A protein and the small-molecule ligand that binds it are described below.
Small molecule (SMILES): CC(=O)N[C@H]1[C@H](O[C@H]2[C@H](O)[C@@H](NC(C)=O)CO[C@@H]2CO)O[C@H](CO)[C@@H](O)[C@@H]1O

Binding-site contacts:
Ligand atom C2 contacts residue ASN154 of chain 40.C at 3.5 Å.
Ligand atom C2 contacts residue THR156 of chain 40.C at 4.2 Å.
Ligand atom C6 contacts residue MET151 of chain 40.C at 4.5 Å (hydrophobic).
Ligand atom C7 contacts residue THR156 of chain 40.C at 3.9 Å.
Ligand atom C7 contacts residue ASN154 of chain 40.C at 3.3 Å.
Ligand atom C8 contacts residue ASN154 of chain 40.C at 3.6 Å.
Ligand atom C1 contacts residue THR156 of chain 40.C at 3.6 Å.
Ligand atom O7 contacts residue ASN154 of chain 40.C at 2.6 Å (h-bond).
Ligand atom O6 contacts residue MET151 of chain 40.C at 3.4 Å.
Ligand atom C8 contacts residue THR156 of chain 40.C at 4.0 Å.
Ligand atom C1 contacts residue ASN154 of chain 40.C at 3.4 Å.
Ligand atom N2 contacts residue THR156 of chain 40.C at 3.6 Å (h-bond).
Ligand atom O5 contacts residue ASN154 of chain 40.C at 4.0 Å.
Ligand atom N2 contacts residue ASN154 of chain 40.C at 3.8 Å.

Sequence of chain 40.C:
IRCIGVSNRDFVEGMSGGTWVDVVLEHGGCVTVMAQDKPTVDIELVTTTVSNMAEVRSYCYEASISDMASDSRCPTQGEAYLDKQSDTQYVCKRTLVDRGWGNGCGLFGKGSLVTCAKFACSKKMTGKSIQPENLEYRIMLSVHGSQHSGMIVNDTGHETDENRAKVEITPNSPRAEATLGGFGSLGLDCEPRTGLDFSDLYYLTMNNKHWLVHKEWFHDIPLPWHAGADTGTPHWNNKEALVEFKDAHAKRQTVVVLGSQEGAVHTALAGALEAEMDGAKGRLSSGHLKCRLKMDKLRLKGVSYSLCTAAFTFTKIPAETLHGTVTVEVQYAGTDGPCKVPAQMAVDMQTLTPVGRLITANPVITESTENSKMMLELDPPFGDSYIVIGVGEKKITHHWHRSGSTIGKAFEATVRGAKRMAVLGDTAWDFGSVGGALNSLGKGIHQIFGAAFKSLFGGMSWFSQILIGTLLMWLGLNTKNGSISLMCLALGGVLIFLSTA